Sequence of chain 1.J:
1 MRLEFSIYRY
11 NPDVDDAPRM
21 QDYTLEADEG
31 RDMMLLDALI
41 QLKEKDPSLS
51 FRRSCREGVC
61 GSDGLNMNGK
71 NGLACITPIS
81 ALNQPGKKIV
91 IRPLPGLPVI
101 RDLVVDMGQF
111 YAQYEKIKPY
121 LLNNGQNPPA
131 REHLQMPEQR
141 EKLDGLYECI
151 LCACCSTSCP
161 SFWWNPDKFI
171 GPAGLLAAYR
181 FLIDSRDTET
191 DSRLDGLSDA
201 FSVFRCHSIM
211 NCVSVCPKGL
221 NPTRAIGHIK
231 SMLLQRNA

Sequence of chain 1.K:
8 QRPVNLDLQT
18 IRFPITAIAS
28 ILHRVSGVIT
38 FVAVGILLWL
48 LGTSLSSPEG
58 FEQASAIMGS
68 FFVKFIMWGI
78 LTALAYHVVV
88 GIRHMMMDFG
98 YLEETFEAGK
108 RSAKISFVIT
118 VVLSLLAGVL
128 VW

Sequence of chain 1.L:
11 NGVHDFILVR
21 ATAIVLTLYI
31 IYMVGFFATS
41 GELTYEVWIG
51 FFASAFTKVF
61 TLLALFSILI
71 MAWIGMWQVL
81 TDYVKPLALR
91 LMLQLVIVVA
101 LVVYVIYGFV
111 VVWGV

A small-molecule ligand and the protein it binds are described below.
Small molecule (SMILES): CC1=C(C(=O)Nc2ccccc2)SCCO1

Binding-site contacts:
Ligand atom C8 contacts residue ILE28 of chain 1.K at 3.9 Å (hydrophobic).
Ligand atom N10 contacts residue PRO160 of chain 1.J at 4.0 Å.
Ligand atom C6 contacts residue HEM1 of chain 1.IA at 3.2 Å.
Ligand atom C11 contacts residue PRO160 of chain 1.J at 3.8 Å (hydrophobic).
Ligand atom C2 contacts residue ILE209 of chain 1.J at 4.0 Å (hydrophobic).
Ligand atom C1 contacts residue SER161 of chain 1.J at 3.6 Å.
Ligand atom O9 contacts residue TRP164 of chain 1.J at 3.4 Å (h-bond).
Ligand atom C16 contacts residue PRO160 of chain 1.J at 4.2 Å (hydrophobic).
Ligand atom C3 contacts residue ILE209 of chain 1.J at 4.0 Å (hydrophobic).
Ligand atom S4 contacts residue ILE28 of chain 1.K at 3.4 Å.
Ligand atom S4 contacts residue ARG31 of chain 1.K at 4.1 Å.
Ligand atom C1 contacts residue ASP82 of chain 1.L at 3.5 Å.
Ligand atom C3 contacts residue ARG31 of chain 1.K at 4.2 Å.
Ligand atom C6 contacts residue ARG31 of chain 1.K at 3.5 Å.
Ligand atom O9 contacts residue TYR83 of chain 1.L at 2.9 Å (h-bond).
Ligand atom O9 contacts residue PRO160 of chain 1.J at 3.8 Å.
Ligand atom C16 contacts residue ILE28 of chain 1.K at 3.9 Å (hydrophobic).
Ligand atom C15 contacts residue TRP164 of chain 1.J at 4.2 Å (hydrophobic).
Ligand atom C8 contacts residue TYR83 of chain 1.L at 3.7 Å (hydrophobic).
Ligand atom C1 contacts residue PRO160 of chain 1.J at 4.1 Å (hydrophobic).
Ligand atom C12 contacts residue PRO160 of chain 1.J at 3.8 Å (hydrophobic).
Ligand atom C1 contacts residue ARG31 of chain 1.K at 3.9 Å.
Ligand atom C11 contacts residue ILE28 of chain 1.K at 3.8 Å (hydrophobic).
Ligand atom C1 contacts residue TRP164 of chain 1.J at 3.8 Å (hydrophobic).
Ligand atom C3 contacts residue TYR83 of chain 1.L at 4.0 Å (hydrophobic).
Ligand atom C1 contacts residue ILE209 of chain 1.J at 4.1 Å (hydrophobic).
Ligand atom C5 contacts residue SER27 of chain 1.K at 2.9 Å.
Ligand atom N10 contacts residue ILE209 of chain 1.J at 4.2 Å.
Ligand atom O9 contacts residue ILE28 of chain 1.K at 4.2 Å.
Ligand atom C13 contacts residue PHE20 of chain 1.K at 3.4 Å (hydrophobic).
Ligand atom C6 contacts residue HIS207 of chain 1.J at 4.0 Å.
Ligand atom C5 contacts residue ARG31 of chain 1.K at 4.2 Å.
Ligand atom C5 contacts residue HEM1 of chain 1.IA at 3.6 Å.
Ligand atom C8 contacts residue PRO160 of chain 1.J at 3.9 Å (hydrophobic).
Ligand atom N10 contacts residue ILE28 of chain 1.K at 3.6 Å.
Ligand atom S4 contacts residue SER27 of chain 1.K at 3.5 Å (h-bond).
Ligand atom O7 contacts residue HIS207 of chain 1.J at 3.6 Å.
Ligand atom C14 contacts residue PHE20 of chain 1.K at 3.8 Å (hydrophobic).
Ligand atom C2 contacts residue ARG31 of chain 1.K at 3.8 Å.
Ligand atom O7 contacts residue ARG31 of chain 1.K at 3.6 Å (salt-bridge).